A small-molecule ligand and the protein it binds are described below.
Small molecule (SMILES): CC(=O)N[C@H]1[C@H](O[C@H]2[C@H](O)[C@@H](NC(C)=O)CO[C@@H]2CO)O[C@H](CO)[C@@H](O)[C@@H]1O

Binding-site contacts:
Ligand atom C3 contacts residue ASN1131 of chain 1.C at 3.8 Å.
Ligand atom C7 contacts residue ASN1131 of chain 1.C at 3.1 Å.
Ligand atom N2 contacts residue ASN1131 of chain 1.C at 2.9 Å (h-bond).
Ligand atom C4 contacts residue ASN1131 of chain 1.C at 4.2 Å.
Ligand atom O5 contacts residue ASN1131 of chain 1.C at 2.4 Å (h-bond).
Ligand atom C8 contacts residue ASN1131 of chain 1.C at 4.3 Å.
Ligand atom C2 contacts residue ASN1131 of chain 1.C at 2.5 Å.
Ligand atom O7 contacts residue ASN1131 of chain 1.C at 2.9 Å (h-bond).
Ligand atom C5 contacts residue ASN1131 of chain 1.C at 3.6 Å.
Ligand atom C1 contacts residue ASN1131 of chain 1.C at 1.4 Å.

Sequence of chain 1.C:
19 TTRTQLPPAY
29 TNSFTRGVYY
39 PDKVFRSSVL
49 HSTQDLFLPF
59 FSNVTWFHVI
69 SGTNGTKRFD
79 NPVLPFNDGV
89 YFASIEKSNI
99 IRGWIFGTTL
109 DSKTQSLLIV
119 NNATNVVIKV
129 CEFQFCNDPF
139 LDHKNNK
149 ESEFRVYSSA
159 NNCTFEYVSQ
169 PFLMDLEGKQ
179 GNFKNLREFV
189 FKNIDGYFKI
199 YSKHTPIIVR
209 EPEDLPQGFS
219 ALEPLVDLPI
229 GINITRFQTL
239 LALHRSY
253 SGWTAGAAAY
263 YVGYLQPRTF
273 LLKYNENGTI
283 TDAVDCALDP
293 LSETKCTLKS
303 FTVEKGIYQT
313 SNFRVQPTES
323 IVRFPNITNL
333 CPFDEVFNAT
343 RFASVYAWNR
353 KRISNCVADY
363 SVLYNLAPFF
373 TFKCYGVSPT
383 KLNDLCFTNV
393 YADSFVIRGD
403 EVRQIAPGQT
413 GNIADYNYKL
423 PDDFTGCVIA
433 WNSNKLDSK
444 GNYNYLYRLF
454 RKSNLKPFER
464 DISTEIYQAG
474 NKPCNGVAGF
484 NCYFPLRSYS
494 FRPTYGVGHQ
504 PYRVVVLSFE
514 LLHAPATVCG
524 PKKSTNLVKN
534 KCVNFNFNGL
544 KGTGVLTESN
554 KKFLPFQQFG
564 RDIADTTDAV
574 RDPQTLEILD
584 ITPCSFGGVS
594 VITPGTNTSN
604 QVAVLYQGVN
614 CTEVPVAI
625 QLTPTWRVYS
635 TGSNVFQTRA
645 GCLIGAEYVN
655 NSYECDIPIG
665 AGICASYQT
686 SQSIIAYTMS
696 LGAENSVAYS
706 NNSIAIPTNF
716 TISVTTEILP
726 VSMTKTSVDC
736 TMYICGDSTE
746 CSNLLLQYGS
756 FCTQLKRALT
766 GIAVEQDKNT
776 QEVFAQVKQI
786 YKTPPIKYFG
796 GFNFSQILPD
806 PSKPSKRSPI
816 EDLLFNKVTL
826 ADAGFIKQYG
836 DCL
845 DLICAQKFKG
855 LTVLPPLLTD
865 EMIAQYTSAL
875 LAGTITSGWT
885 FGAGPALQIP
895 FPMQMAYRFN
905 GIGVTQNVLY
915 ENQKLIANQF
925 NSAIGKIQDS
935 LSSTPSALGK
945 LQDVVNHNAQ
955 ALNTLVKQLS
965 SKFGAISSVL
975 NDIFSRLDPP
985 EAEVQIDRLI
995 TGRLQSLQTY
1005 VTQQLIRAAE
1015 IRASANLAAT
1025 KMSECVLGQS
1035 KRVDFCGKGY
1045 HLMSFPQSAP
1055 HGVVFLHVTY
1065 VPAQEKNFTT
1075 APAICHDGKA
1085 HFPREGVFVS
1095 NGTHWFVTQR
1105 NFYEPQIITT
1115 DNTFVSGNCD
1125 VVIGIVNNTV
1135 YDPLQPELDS